Sequence of chain 1.A:
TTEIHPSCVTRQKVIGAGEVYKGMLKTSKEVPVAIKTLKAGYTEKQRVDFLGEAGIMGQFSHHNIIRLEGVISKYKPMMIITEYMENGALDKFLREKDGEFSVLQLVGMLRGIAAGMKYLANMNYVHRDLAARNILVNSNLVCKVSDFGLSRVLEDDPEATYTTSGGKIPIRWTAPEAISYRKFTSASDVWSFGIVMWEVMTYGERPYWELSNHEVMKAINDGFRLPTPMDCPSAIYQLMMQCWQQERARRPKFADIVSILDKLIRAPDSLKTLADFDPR

A small-molecule ligand and the protein it binds are described below.
Small molecule (SMILES): COc1cc(NC(=O)c2ccc(C)c(Nc3nc(-c4cccnc4)nc4c3cnn4C)c2)cc(OC)c1

Binding-site contacts:
Ligand atom C10 contacts residue GLU69 of chain 1.A at 3.4 Å.
Ligand atom N2 contacts residue THR98 of chain 1.A at 3.2 Å (h-bond).
Ligand atom C13 contacts residue TYR141 of chain 1.A at 3.7 Å (hydrophobic).
Ligand atom C contacts residue MET101 of chain 1.A at 3.5 Å (hydrophobic).
Ligand atom C9 contacts residue MET73 of chain 1.A at 3.6 Å (hydrophobic).
Ligand atom O contacts residue ARG168 of chain 1.A at 3.5 Å (salt-bridge).
Ligand atom C20 contacts residue ILE96 of chain 1.A at 3.5 Å (hydrophobic).
Ligand atom N4 contacts residue PHE164 of chain 1.A at 3.5 Å.
Ligand atom N1 contacts residue ALA50 of chain 1.A at 3.7 Å.
Ligand atom N3 contacts residue MET73 of chain 1.A at 3.2 Å (h-bond).
Ligand atom C20 contacts residue THR98 of chain 1.A at 3.5 Å.
Ligand atom C1 contacts residue ALA50 of chain 1.A at 3.2 Å (hydrophobic).
Ligand atom C25 contacts residue ALA27 of chain 1.A at 3.5 Å (hydrophobic).
Ligand atom C9 contacts residue ASP163 of chain 1.A at 3.3 Å.
Ligand atom C16 contacts residue ASP163 of chain 1.A at 3.6 Å.
Ligand atom O1 contacts residue PHE76 of chain 1.A at 3.6 Å.
Ligand atom C15 contacts residue ILE81 of chain 1.A at 3.5 Å (hydrophobic).
Ligand atom C13 contacts residue ASP163 of chain 1.A at 3.5 Å.
Ligand atom C15 contacts residue PHE76 of chain 1.A at 3.4 Å (hydrophobic).
Ligand atom N1 contacts residue MET101 of chain 1.A at 3.1 Å (h-bond).
Ligand atom C12 contacts residue TYR141 of chain 1.A at 3.7 Å (hydrophobic).
Ligand atom C1 contacts residue GLU99 of chain 1.A at 3.4 Å.
Ligand atom C10 contacts residue ASP163 of chain 1.A at 3.4 Å.
Ligand atom C3 contacts residue LEU152 of chain 1.A at 3.5 Å (hydrophobic).
Ligand atom C26 contacts residue PHE164 of chain 1.A at 3.4 Å (hydrophobic).
Ligand atom C17 contacts residue MET73 of chain 1.A at 3.4 Å (hydrophobic).
Ligand atom C8 contacts residue ASP163 of chain 1.A at 3.3 Å.
Ligand atom O2 contacts residue SER162 of chain 1.A at 3.2 Å.
Ligand atom C20 contacts residue ALA50 of chain 1.A at 3.3 Å (hydrophobic).
Ligand atom N3 contacts residue ASP163 of chain 1.A at 3.2 Å (salt-bridge).
Ligand atom C11 contacts residue ASP163 of chain 1.A at 3.4 Å.
Ligand atom C5 contacts residue THR98 of chain 1.A at 3.5 Å.
Ligand atom C17 contacts residue GLU69 of chain 1.A at 3.0 Å.
Ligand atom C19 contacts residue THR98 of chain 1.A at 3.2 Å.
Ligand atom O2 contacts residue ASP163 of chain 1.A at 3.0 Å (salt-bridge).
Ligand atom C7 contacts residue MET73 of chain 1.A at 3.6 Å (hydrophobic).
Ligand atom N3 contacts residue GLU69 of chain 1.A at 3.0 Å (salt-bridge).
Ligand atom C3 contacts residue ALA50 of chain 1.A at 3.4 Å (hydrophobic).
Ligand atom O2 contacts residue ILE82 of chain 1.A at 3.6 Å.
Ligand atom C1 contacts residue LEU152 of chain 1.A at 3.6 Å (hydrophobic).